Sequence of chain 1.L:
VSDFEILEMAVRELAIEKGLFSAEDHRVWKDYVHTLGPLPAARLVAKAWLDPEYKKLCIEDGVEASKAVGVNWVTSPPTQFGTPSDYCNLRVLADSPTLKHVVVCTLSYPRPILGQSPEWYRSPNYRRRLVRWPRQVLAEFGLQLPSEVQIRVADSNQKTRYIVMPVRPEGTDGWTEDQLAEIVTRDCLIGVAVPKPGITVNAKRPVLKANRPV

Sequence of chain 1.J:
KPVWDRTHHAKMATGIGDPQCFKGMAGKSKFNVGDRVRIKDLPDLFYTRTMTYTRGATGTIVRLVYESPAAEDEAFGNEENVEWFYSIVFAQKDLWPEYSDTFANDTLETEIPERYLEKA

A small-molecule ligand and the protein it binds are described below.
Small molecule (SMILES): OC[C@H]1O[C@](O)(CO)[C@@H](O)[C@@H]1O

Binding-site contacts:
Ligand atom O4 contacts residue VAL71 of chain 1.J at 3.8 Å.
Ligand atom O4 contacts residue ASN112 of chain 1.L at 4.4 Å.
Ligand atom C2 contacts residue GLU83 of chain 1.L at 4.0 Å.
Ligand atom C3 contacts residue GLU83 of chain 1.L at 3.6 Å.
Ligand atom O6 contacts residue LYS29 of chain 1.J at 3.7 Å.
Ligand atom O3 contacts residue GLU83 of chain 1.L at 2.4 Å (salt-bridge).
Ligand atom C2 contacts residue ASP84 of chain 1.L at 4.3 Å.
Ligand atom C3 contacts residue ASP84 of chain 1.L at 4.1 Å.
Ligand atom O2 contacts residue GLU83 of chain 1.L at 2.8 Å (salt-bridge).
Ligand atom O3 contacts residue ASP84 of chain 1.L at 3.6 Å.
Ligand atom O3 contacts residue ARG69 of chain 1.J at 3.8 Å.
Ligand atom C1 contacts residue ASP84 of chain 1.L at 3.2 Å.
Ligand atom O1 contacts residue ASP84 of chain 1.L at 2.2 Å (salt-bridge).